Sequence of chain 1.A:
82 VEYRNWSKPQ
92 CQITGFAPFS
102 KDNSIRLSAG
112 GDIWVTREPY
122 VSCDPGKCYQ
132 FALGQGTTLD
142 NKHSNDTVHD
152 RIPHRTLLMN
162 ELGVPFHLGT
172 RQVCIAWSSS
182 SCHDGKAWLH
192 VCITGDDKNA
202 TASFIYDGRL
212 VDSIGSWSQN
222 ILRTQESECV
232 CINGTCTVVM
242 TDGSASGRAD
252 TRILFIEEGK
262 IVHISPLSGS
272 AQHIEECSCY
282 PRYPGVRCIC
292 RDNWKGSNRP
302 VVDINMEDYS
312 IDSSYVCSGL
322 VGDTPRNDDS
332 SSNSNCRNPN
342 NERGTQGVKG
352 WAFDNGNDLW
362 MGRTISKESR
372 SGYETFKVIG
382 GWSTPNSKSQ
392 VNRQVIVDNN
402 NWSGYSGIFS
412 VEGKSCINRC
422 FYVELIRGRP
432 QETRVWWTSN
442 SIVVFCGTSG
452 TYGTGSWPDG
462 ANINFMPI

The protein below binds the small molecule below.
Small molecule (SMILES): CC(=O)N[C@H]1[C@H](O[C@H]2[C@H](O)[C@@H](NC(C)=O)CO[C@@H]2CO)O[C@H](CO)[C@@H](O)[C@@H]1O

Binding-site contacts:
Ligand atom C4 contacts residue TRP437 of chain 1.A at 4.2 Å (hydrophobic).
Ligand atom O5 contacts residue ASN146 of chain 1.A at 2.4 Å (h-bond).
Ligand atom O4 contacts residue TRP437 of chain 1.A at 3.7 Å.
Ligand atom C2 contacts residue ASN146 of chain 1.A at 2.3 Å.
Ligand atom C2 contacts residue TRP437 of chain 1.A at 4.0 Å (hydrophobic).
Ligand atom N2 contacts residue TRP437 of chain 1.A at 3.5 Å.
Ligand atom C8 contacts residue ILE469 of chain 1.A at 3.6 Å (hydrophobic).
Ligand atom C3 contacts residue TRP437 of chain 1.A at 3.8 Å (hydrophobic).
Ligand atom C5 contacts residue TRP437 of chain 1.A at 3.9 Å (hydrophobic).
Ligand atom C7 contacts residue ASN146 of chain 1.A at 3.5 Å.
Ligand atom O5 contacts residue TRP437 of chain 1.A at 4.3 Å.
Ligand atom C7 contacts residue TRP437 of chain 1.A at 4.0 Å (hydrophobic).
Ligand atom O7 contacts residue TRP437 of chain 1.A at 3.5 Å.
Ligand atom C1 contacts residue ASN146 of chain 1.A at 1.4 Å.
Ligand atom C8 contacts residue TRP437 of chain 1.A at 3.5 Å (hydrophobic).
Ligand atom C5 contacts residue ASN146 of chain 1.A at 3.6 Å.
Ligand atom C3 contacts residue ASN146 of chain 1.A at 3.7 Å.
Ligand atom O7 contacts residue ASN146 of chain 1.A at 3.7 Å.
Ligand atom C1 contacts residue TRP437 of chain 1.A at 3.7 Å (hydrophobic).
Ligand atom C4 contacts residue ASN146 of chain 1.A at 4.2 Å.
Ligand atom O3 contacts residue TRP437 of chain 1.A at 4.4 Å.
Ligand atom N2 contacts residue ASN146 of chain 1.A at 2.8 Å (h-bond).